Sequence of chain 6.A:
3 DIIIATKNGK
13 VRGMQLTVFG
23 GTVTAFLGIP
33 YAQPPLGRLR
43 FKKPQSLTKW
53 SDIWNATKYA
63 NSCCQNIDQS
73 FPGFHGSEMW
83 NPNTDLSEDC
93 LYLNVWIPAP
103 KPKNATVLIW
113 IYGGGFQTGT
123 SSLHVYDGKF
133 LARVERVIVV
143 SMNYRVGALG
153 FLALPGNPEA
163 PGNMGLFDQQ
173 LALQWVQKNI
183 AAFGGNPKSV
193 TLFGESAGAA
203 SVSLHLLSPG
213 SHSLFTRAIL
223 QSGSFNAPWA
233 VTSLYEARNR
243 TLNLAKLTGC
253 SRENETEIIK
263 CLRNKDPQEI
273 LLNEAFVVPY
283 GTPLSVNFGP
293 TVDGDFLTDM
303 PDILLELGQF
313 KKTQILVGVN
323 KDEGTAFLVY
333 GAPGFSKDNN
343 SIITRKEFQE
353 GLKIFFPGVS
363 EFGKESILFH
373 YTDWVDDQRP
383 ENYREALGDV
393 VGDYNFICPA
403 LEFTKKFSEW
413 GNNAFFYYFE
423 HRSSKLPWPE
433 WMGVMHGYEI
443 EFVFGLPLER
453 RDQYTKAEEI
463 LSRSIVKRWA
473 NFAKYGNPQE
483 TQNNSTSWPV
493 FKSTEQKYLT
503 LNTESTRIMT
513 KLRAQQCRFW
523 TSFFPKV

Binding-site contacts:
Ligand atom C5 contacts residue GLU259 of chain 6.A at 4.3 Å.
Ligand atom C3 contacts residue ASN256 of chain 6.A at 2.9 Å.
Ligand atom C4 contacts residue ASN256 of chain 6.A at 3.9 Å.
Ligand atom N2 contacts residue ASN256 of chain 6.A at 3.3 Å (h-bond).
Ligand atom C1 contacts residue ASN256 of chain 6.A at 1.5 Å.
Ligand atom O3 contacts residue ASN256 of chain 6.A at 3.8 Å.
Ligand atom O5 contacts residue ASN256 of chain 6.A at 2.5 Å (h-bond).
Ligand atom O4 contacts residue ASN256 of chain 6.A at 4.2 Å.
Ligand atom C5 contacts residue ASN256 of chain 6.A at 3.5 Å.
Ligand atom O7 contacts residue ASN256 of chain 6.A at 3.4 Å (h-bond).
Ligand atom C2 contacts residue ASN256 of chain 6.A at 2.8 Å.
Ligand atom C7 contacts residue ASN256 of chain 6.A at 3.7 Å.

A small-molecule ligand and the protein it binds are described below.
Small molecule (SMILES): CC(=O)N[C@@H]1[C@@H](O)[C@H](O)[C@@H](CO)O[C@H]1O